Sequence of chain 1.D:
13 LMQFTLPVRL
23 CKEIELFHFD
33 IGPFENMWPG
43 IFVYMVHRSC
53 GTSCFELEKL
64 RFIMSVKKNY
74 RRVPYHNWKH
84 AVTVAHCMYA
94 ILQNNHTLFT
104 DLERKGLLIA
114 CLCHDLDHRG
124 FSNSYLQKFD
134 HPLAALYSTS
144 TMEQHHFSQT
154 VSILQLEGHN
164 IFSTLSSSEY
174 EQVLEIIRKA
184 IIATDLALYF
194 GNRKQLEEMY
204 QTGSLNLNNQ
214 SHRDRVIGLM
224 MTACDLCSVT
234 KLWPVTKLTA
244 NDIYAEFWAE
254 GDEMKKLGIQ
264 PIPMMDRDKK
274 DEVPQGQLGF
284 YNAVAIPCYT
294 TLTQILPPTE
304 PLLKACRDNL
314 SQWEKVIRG

Binding-site contacts:
Ligand atom N7 contacts residue PHE283 of chain 1.D at 3.5 Å.
Ligand atom N9 contacts residue PHE283 of chain 1.D at 3.8 Å.
Ligand atom C13 contacts residue PHE283 of chain 1.D at 3.8 Å (hydrophobic).
Ligand atom C3 contacts residue ILE246 of chain 1.D at 4.1 Å (hydrophobic).
Ligand atom C14 contacts residue MET267 of chain 1.D at 3.5 Å (hydrophobic).
Ligand atom C2 contacts residue VAL232 of chain 1.D at 4.0 Å (hydrophobic).
Ligand atom O17 contacts residue ALA243 of chain 1.D at 3.8 Å.
Ligand atom C16 contacts residue PHE283 of chain 1.D at 3.5 Å (hydrophobic).
Ligand atom C4 contacts residue ILE246 of chain 1.D at 3.8 Å (hydrophobic).
Ligand atom C1 contacts residue VAL232 of chain 1.D at 3.8 Å (hydrophobic).
Ligand atom C2 contacts residue SER231 of chain 1.D at 3.8 Å.
Ligand atom C10 contacts residue THR242 of chain 1.D at 3.9 Å.
Ligand atom N9 contacts residue GLN280 of chain 1.D at 3.4 Å (h-bond).
Ligand atom C8 contacts residue PHE283 of chain 1.D at 3.6 Å (hydrophobic).
Ligand atom C10 contacts residue SER231 of chain 1.D at 3.9 Å.
Ligand atom C15 contacts residue MET267 of chain 1.D at 3.1 Å (hydrophobic).
Ligand atom C15 contacts residue PHE283 of chain 1.D at 3.6 Å (hydrophobic).
Ligand atom N6 contacts residue ILE246 of chain 1.D at 4.1 Å.
Ligand atom C13 contacts residue PHE250 of chain 1.D at 4.2 Å (hydrophobic).
Ligand atom C11 contacts residue PHE250 of chain 1.D at 3.8 Å (hydrophobic).
Ligand atom O17 contacts residue VAL232 of chain 1.D at 4.1 Å.
Ligand atom C10 contacts residue THR239 of chain 1.D at 3.6 Å.
Ligand atom C12 contacts residue PHE250 of chain 1.D at 3.9 Å (hydrophobic).
Ligand atom C16 contacts residue PHE250 of chain 1.D at 3.8 Å (hydrophobic).
Ligand atom C3 contacts residue TYR78 of chain 1.D at 3.8 Å (hydrophobic).
Ligand atom N6 contacts residue PHE283 of chain 1.D at 4.0 Å.
Ligand atom C10 contacts residue ALA243 of chain 1.D at 3.8 Å (hydrophobic).
Ligand atom C16 contacts residue GLN280 of chain 1.D at 4.0 Å.
Ligand atom C14 contacts residue PHE283 of chain 1.D at 3.8 Å (hydrophobic).
Ligand atom C4 contacts residue VAL232 of chain 1.D at 4.0 Å (hydrophobic).
Ligand atom C4 contacts residue GLN280 of chain 1.D at 3.9 Å.
Ligand atom O17 contacts residue THR239 of chain 1.D at 2.8 Å (h-bond).
Ligand atom C15 contacts residue PHE250 of chain 1.D at 4.2 Å (hydrophobic).
Ligand atom C2 contacts residue TYR78 of chain 1.D at 3.9 Å (hydrophobic).
Ligand atom C11 contacts residue PHE283 of chain 1.D at 3.5 Å (hydrophobic).
Ligand atom O17 contacts residue SER231 of chain 1.D at 4.0 Å.
Ligand atom C5 contacts residue PHE283 of chain 1.D at 4.1 Å (hydrophobic).
Ligand atom C5 contacts residue ILE246 of chain 1.D at 4.0 Å (hydrophobic).
Ligand atom C16 contacts residue MET267 of chain 1.D at 4.0 Å (hydrophobic).
Ligand atom C12 contacts residue PHE283 of chain 1.D at 3.4 Å (hydrophobic).

A small-molecule ligand and the protein it binds are described below.
Small molecule (SMILES): OCc1ccn2nc(-c3ccccc3)nc2c1